Binding-site contacts:
Ligand atom C3 contacts residue ASN70 of chain 1.A at 3.8 Å.
Ligand atom C6 contacts residue ILE39 of chain 1.A at 3.6 Å (hydrophobic).
Ligand atom C6 contacts residue GLY69 of chain 1.A at 4.0 Å.
Ligand atom C6 contacts residue THR40 of chain 1.A at 4.4 Å.
Ligand atom C6 contacts residue ASN70 of chain 1.A at 4.3 Å.
Ligand atom C8 contacts residue ILE39 of chain 1.A at 4.3 Å (hydrophobic).
Ligand atom O7 contacts residue ILE39 of chain 1.A at 2.8 Å (h-bond).
Ligand atom C5 contacts residue ASN70 of chain 1.A at 3.7 Å.
Ligand atom O5 contacts residue ASN70 of chain 1.A at 2.4 Å (h-bond).
Ligand atom C7 contacts residue ASN70 of chain 1.A at 3.0 Å.
Ligand atom C7 contacts residue VAL38 of chain 1.A at 4.2 Å (hydrophobic).
Ligand atom O7 contacts residue ASN70 of chain 1.A at 2.8 Å (h-bond).
Ligand atom C5 contacts residue ASN70 of chain 1.A at 4.5 Å.
Ligand atom C1 contacts residue ASN70 of chain 1.A at 1.4 Å.
Ligand atom N2 contacts residue ASN70 of chain 1.A at 2.9 Å (h-bond).
Ligand atom C8 contacts residue ASN70 of chain 1.A at 4.2 Å.
Ligand atom C4 contacts residue VAL38 of chain 1.A at 4.2 Å (hydrophobic).
Ligand atom C2 contacts residue ASN70 of chain 1.A at 2.5 Å.
Ligand atom C7 contacts residue ILE39 of chain 1.A at 3.8 Å (hydrophobic).
Ligand atom O7 contacts residue VAL38 of chain 1.A at 3.3 Å.
Ligand atom C5 contacts residue VAL38 of chain 1.A at 4.4 Å (hydrophobic).
Ligand atom C2 contacts residue VAL38 of chain 1.A at 4.4 Å (hydrophobic).
Ligand atom O3 contacts residue VAL38 of chain 1.A at 4.4 Å.
Ligand atom C4 contacts residue ASN70 of chain 1.A at 4.3 Å.

A small-molecule ligand and the protein it binds are described below.
Small molecule (SMILES): CC(=O)N[C@H]1[C@H](O[C@H]2[C@H](O)[C@@H](NC(C)=O)CO[C@@H]2CO[C@@H]2O[C@@H](C)[C@@H](O)[C@@H](O)[C@@H]2O)O[C@H](CO)[C@@H](O[C@@H]2O[C@H](CO)[C@@H](O)[C@H](O)[C@@H]2O)[C@@H]1O

Sequence of chain 1.A:
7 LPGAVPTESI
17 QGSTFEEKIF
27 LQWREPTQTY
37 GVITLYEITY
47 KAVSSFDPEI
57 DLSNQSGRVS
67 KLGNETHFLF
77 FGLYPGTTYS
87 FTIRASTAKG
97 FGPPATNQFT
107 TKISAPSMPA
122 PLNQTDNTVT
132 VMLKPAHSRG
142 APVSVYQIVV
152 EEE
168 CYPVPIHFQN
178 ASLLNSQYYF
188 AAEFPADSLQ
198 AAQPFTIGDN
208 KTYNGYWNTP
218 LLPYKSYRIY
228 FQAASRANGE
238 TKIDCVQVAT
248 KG